Binding-site contacts:
Ligand atom C05 contacts residue HIS18 of chain 1.C at 3.4 Å.
Ligand atom BR contacts residue CYS7 of chain 1.C at 3.8 Å.
Ligand atom C02 contacts residue SER10 of chain 1.C at 3.3 Å.
Ligand atom C05 contacts residue GLY9 of chain 1.C at 4.2 Å.
Ligand atom N09 contacts residue GLY89 of chain 1.C at 3.0 Å (h-bond).
Ligand atom BR contacts residue HIS18 of chain 1.C at 3.8 Å.
Ligand atom C04 contacts residue 9FE1 of chain 1.I at 4.2 Å.
Ligand atom C07 contacts residue LYS88 of chain 1.C at 4.0 Å.
Ligand atom C11 contacts residue 9FE1 of chain 1.I at 3.8 Å.
Ligand atom O03 contacts residue GLY9 of chain 1.C at 4.0 Å.
Ligand atom N10 contacts residue 9FE1 of chain 1.I at 3.6 Å.
Ligand atom BR contacts residue 9FE1 of chain 1.I at 4.2 Å.
Ligand atom C04 contacts residue HIS18 of chain 1.C at 3.9 Å.
Ligand atom O01 contacts residue SER10 of chain 1.C at 2.7 Å (h-bond).
Ligand atom O01 contacts residue PHE11 of chain 1.C at 3.8 Å.
Ligand atom BR contacts residue VAL21 of chain 1.C at 4.1 Å.
Ligand atom C06 contacts residue HIS18 of chain 1.C at 4.0 Å.
Ligand atom C12 contacts residue 9FE1 of chain 1.I at 3.8 Å.
Ligand atom O03 contacts residue HIS18 of chain 1.C at 3.3 Å (h-bond).
Ligand atom N10 contacts residue GLY89 of chain 1.C at 3.2 Å (h-bond).
Ligand atom C07 contacts residue GLY89 of chain 1.C at 3.7 Å.
Ligand atom C07 contacts residue HIS18 of chain 1.C at 4.2 Å.
Ligand atom O01 contacts residue GLY9 of chain 1.C at 3.6 Å.
Ligand atom N09 contacts residue LYS88 of chain 1.C at 3.4 Å.
Ligand atom C13 contacts residue 9FE1 of chain 1.I at 4.0 Å.
Ligand atom C06 contacts residue PRO8 of chain 1.C at 4.2 Å (hydrophobic).
Ligand atom N09 contacts residue 9FE1 of chain 1.I at 3.7 Å.
Ligand atom O03 contacts residue SER10 of chain 1.C at 3.4 Å (h-bond).
Ligand atom C02 contacts residue HIS18 of chain 1.C at 4.0 Å.
Ligand atom BR contacts residue GLY89 of chain 1.C at 3.9 Å.
Ligand atom C06 contacts residue 9FE1 of chain 1.I at 4.0 Å.
Ligand atom C05 contacts residue PHE11 of chain 1.C at 4.0 Å (hydrophobic).
Ligand atom C02 contacts residue PHE11 of chain 1.C at 3.7 Å (hydrophobic).
Ligand atom C02 contacts residue GLY9 of chain 1.C at 3.7 Å.
Ligand atom C05 contacts residue PRO8 of chain 1.C at 4.0 Å (hydrophobic).
Ligand atom C04 contacts residue GLY9 of chain 1.C at 4.0 Å.
Ligand atom O03 contacts residue PHE11 of chain 1.C at 2.9 Å (h-bond).
Ligand atom C07 contacts residue 9FE1 of chain 1.I at 4.0 Å.
Ligand atom N10 contacts residue LYS88 of chain 1.C at 3.5 Å.
Ligand atom C05 contacts residue 9FE1 of chain 1.I at 4.2 Å.

Sequence of chain 1.C:
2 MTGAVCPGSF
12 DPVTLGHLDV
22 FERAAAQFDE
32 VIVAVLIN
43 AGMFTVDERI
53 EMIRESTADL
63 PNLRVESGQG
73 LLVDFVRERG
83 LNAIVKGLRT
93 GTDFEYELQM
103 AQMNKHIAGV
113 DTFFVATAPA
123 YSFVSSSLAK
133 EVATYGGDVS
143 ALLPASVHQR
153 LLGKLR

A protein and the small-molecule ligand that binds it are described below.
Small molecule (SMILES): O=C(O)c1ccc2[nH]nc(Br)c2c1